Binding-site contacts:
Ligand atom C1 contacts residue MG1 of chain 3.C at 3.6 Å.
Ligand atom O4 contacts residue GLU180 of chain 3.A at 2.5 Å (salt-bridge).
Ligand atom O4 contacts residue MG1 of chain 3.D at 2.2 Å.
Ligand atom C4 contacts residue GLU180 of chain 3.A at 3.2 Å.
Ligand atom C1 contacts residue TRP136 of chain 3.A at 3.9 Å (hydrophobic).
Ligand atom O5 contacts residue PHE93 of chain 3.A at 3.8 Å.
Ligand atom O1 contacts residue TRP136 of chain 3.A at 3.5 Å.
Ligand atom O3 contacts residue ASP286 of chain 3.A at 2.8 Å (salt-bridge).
Ligand atom O1 contacts residue ASP254 of chain 3.A at 4.1 Å.
Ligand atom C2 contacts residue TRP136 of chain 3.A at 3.8 Å (hydrophobic).
Ligand atom C4 contacts residue MG1 of chain 3.D at 3.4 Å.
Ligand atom C1 contacts residue PHE25 of chain 1.A at 3.6 Å (hydrophobic).
Ligand atom O3 contacts residue MG1 of chain 3.D at 3.6 Å.
Ligand atom O2 contacts residue ASP286 of chain 3.A at 2.9 Å (salt-bridge).
Ligand atom O2 contacts residue MG1 of chain 3.D at 2.2 Å.
Ligand atom C3 contacts residue MG1 of chain 3.D at 3.6 Å.
Ligand atom C4 contacts residue ASP286 of chain 3.A at 3.9 Å.
Ligand atom O2 contacts residue HIS219 of chain 3.A at 3.3 Å.
Ligand atom C2 contacts residue GLU180 of chain 3.A at 3.5 Å.
Ligand atom O2 contacts residue GLU180 of chain 3.A at 2.9 Å (salt-bridge).
Ligand atom O1 contacts residue HIS219 of chain 3.A at 3.1 Å (h-bond).
Ligand atom O1 contacts residue LYS182 of chain 3.A at 3.0 Å (salt-bridge).
Ligand atom O1 contacts residue PHE25 of chain 1.A at 3.7 Å.
Ligand atom O4 contacts residue ASP244 of chain 3.A at 3.4 Å (salt-bridge).
Ligand atom C4 contacts residue TRP136 of chain 3.A at 3.9 Å (hydrophobic).
Ligand atom C2 contacts residue MG1 of chain 3.D at 3.3 Å.
Ligand atom O1 contacts residue MG1 of chain 3.C at 2.8 Å.
Ligand atom C2 contacts residue ASP286 of chain 3.A at 3.8 Å.
Ligand atom O4 contacts residue ASP286 of chain 3.A at 3.0 Å (salt-bridge).
Ligand atom O3 contacts residue TRP15 of chain 3.A at 3.5 Å (h-bond).
Ligand atom C5 contacts residue HIS53 of chain 3.A at 3.2 Å.
Ligand atom C2 contacts residue HIS219 of chain 3.A at 3.7 Å.
Ligand atom C3 contacts residue ASP286 of chain 3.A at 3.7 Å.
Ligand atom C1 contacts residue HIS219 of chain 3.A at 4.1 Å.
Ligand atom O2 contacts residue GLU216 of chain 3.A at 3.0 Å (salt-bridge).
Ligand atom C3 contacts residue GLU180 of chain 3.A at 4.1 Å.
Ligand atom C3 contacts residue TRP136 of chain 3.A at 3.7 Å (hydrophobic).
Ligand atom O2 contacts residue MG1 of chain 3.C at 4.0 Å.
Ligand atom O5 contacts residue TRP136 of chain 3.A at 3.5 Å.
Ligand atom O5 contacts residue HIS53 of chain 3.A at 2.8 Å (h-bond).

Sequence of chain 1.A:
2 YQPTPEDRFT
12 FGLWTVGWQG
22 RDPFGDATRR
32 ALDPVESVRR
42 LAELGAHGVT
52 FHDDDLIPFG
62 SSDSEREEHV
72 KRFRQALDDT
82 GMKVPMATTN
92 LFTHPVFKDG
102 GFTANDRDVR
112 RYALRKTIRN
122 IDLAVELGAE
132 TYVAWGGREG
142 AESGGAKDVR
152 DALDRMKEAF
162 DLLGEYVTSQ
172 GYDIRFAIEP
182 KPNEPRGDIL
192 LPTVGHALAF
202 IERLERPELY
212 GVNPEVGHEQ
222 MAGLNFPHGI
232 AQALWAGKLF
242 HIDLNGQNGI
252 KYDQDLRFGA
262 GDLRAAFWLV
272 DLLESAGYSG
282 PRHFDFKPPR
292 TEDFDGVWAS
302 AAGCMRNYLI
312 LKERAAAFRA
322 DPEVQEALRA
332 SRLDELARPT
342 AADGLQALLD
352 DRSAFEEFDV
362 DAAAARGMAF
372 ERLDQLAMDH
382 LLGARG

Sequence of chain 3.A:
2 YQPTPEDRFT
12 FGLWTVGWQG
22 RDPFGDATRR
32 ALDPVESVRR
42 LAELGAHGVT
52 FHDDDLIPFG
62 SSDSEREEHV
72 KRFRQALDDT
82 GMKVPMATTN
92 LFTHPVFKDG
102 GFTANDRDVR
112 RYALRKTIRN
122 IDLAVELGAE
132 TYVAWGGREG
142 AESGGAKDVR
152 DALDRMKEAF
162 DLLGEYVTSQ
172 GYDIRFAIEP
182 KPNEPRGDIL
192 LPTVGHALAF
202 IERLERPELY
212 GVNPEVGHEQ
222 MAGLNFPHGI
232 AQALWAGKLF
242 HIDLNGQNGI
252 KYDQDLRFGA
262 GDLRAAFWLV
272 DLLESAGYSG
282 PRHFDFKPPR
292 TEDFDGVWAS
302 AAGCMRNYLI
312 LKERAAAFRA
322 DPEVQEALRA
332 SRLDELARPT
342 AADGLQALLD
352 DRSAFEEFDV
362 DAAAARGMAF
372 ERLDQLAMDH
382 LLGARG

This small molecule binds to this protein.
Small molecule (SMILES): OC[C@@H](O)C(O)[C@@H](O)CO